This protein binds this small molecule.
Small molecule (SMILES): CC(=O)N[C@@H]1[C@@H](O)[C@H](O)[C@@H](CO)O[C@H]1O

Binding-site contacts:
Ligand atom C7 contacts residue ASN129 of chain 1.A at 3.1 Å.
Ligand atom O5 contacts residue ASN129 of chain 1.A at 2.3 Å (h-bond).
Ligand atom C1 contacts residue CYS125 of chain 1.A at 4.0 Å (hydrophobic).
Ligand atom C8 contacts residue ARG122 of chain 1.A at 4.3 Å.
Ligand atom C8 contacts residue LEU126 of chain 1.A at 3.9 Å (hydrophobic).
Ligand atom C5 contacts residue ASN129 of chain 1.A at 3.6 Å.
Ligand atom C8 contacts residue GLU60 of chain 1.A at 4.0 Å.
Ligand atom C3 contacts residue ASN129 of chain 1.A at 3.8 Å.
Ligand atom C8 contacts residue CYS125 of chain 1.A at 3.9 Å (hydrophobic).
Ligand atom C1 contacts residue ASN129 of chain 1.A at 1.4 Å.
Ligand atom C2 contacts residue CYS125 of chain 1.A at 4.1 Å (hydrophobic).
Ligand atom C8 contacts residue ASN129 of chain 1.A at 4.4 Å.
Ligand atom N2 contacts residue CYS125 of chain 1.A at 3.3 Å.
Ligand atom C7 contacts residue GLU60 of chain 1.A at 4.4 Å.
Ligand atom O7 contacts residue GLU60 of chain 1.A at 3.9 Å.
Ligand atom C2 contacts residue ASN129 of chain 1.A at 2.4 Å.
Ligand atom N2 contacts residue ASN129 of chain 1.A at 2.9 Å (h-bond).
Ligand atom O7 contacts residue CYS125 of chain 1.A at 4.4 Å.
Ligand atom O6 contacts residue ASN129 of chain 1.A at 4.5 Å.
Ligand atom C7 contacts residue CYS125 of chain 1.A at 3.9 Å (hydrophobic).
Ligand atom C3 contacts residue CYS125 of chain 1.A at 4.3 Å (hydrophobic).
Ligand atom O6 contacts residue LYS128 of chain 1.A at 4.4 Å.
Ligand atom C4 contacts residue ASN129 of chain 1.A at 4.2 Å.
Ligand atom O7 contacts residue ASN129 of chain 1.A at 2.8 Å (h-bond).

Sequence of chain 1.A:
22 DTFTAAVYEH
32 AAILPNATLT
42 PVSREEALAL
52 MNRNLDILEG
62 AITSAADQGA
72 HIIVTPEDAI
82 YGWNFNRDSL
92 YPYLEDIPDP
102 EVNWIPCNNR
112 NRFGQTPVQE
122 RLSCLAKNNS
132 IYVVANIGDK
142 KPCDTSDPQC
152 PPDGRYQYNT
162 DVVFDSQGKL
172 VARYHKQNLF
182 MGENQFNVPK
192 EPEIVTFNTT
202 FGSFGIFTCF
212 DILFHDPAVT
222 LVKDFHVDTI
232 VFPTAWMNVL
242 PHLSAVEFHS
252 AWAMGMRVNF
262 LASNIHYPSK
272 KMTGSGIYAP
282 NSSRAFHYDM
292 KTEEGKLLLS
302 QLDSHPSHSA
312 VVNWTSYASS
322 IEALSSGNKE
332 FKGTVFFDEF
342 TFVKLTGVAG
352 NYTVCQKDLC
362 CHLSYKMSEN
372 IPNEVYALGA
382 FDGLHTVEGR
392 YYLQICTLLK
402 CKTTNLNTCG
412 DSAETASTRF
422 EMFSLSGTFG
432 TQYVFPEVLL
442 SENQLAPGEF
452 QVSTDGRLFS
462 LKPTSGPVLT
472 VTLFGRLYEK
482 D